Binding-site contacts:
Ligand atom C3 contacts residue MG1 of chain 1.FA at 3.6 Å.
Ligand atom C5 contacts residue ASN113 of chain 1.G at 3.5 Å.
Ligand atom O7 contacts residue LYS323 of chain 1.O at 3.2 Å (salt-bridge).
Ligand atom O6 contacts residue GLU50 of chain 1.G at 3.2 Å (salt-bridge).
Ligand atom O3 contacts residue GLU194 of chain 1.O at 3.5 Å (salt-bridge).
Ligand atom C2 contacts residue MG1 of chain 1.FA at 3.5 Å.
Ligand atom O5P contacts residue HIS316 of chain 1.O at 3.5 Å (h-bond).
Ligand atom C3 contacts residue KCX191 of chain 1.O at 3.4 Å.
Ligand atom O6P contacts residue HIS316 of chain 1.O at 3.4 Å.
Ligand atom O3P contacts residue GLY393 of chain 1.O at 3.0 Å (h-bond).
Ligand atom O5 contacts residue LEU324 of chain 1.O at 3.4 Å.
Ligand atom O4P contacts residue ARG284 of chain 1.O at 3.0 Å (salt-bridge).
Ligand atom O3 contacts residue KCX191 of chain 1.O at 2.7 Å (h-bond).
Ligand atom C5 contacts residue HIS283 of chain 1.O at 3.5 Å.
Ligand atom O3P contacts residue THR55 of chain 1.G at 2.8 Å (h-bond).
Ligand atom O2 contacts residue THR163 of chain 1.O at 3.2 Å (h-bond).
Ligand atom O5 contacts residue ASN113 of chain 1.G at 3.5 Å (h-bond).
Ligand atom O1P contacts residue LYS323 of chain 1.O at 3.3 Å (salt-bridge).
Ligand atom O6 contacts residue ASN113 of chain 1.G at 3.5 Å (h-bond).
Ligand atom O2 contacts residue KCX191 of chain 1.O at 3.6 Å (h-bond).
Ligand atom O5P contacts residue SER368 of chain 1.O at 3.3 Å (h-bond).
Ligand atom C contacts residue MG1 of chain 1.FA at 3.5 Å.
Ligand atom O4 contacts residue GLY369 of chain 1.O at 3.4 Å (h-bond).
Ligand atom O3P contacts residue TRP56 of chain 1.G at 3.5 Å.
Ligand atom O2 contacts residue LYS165 of chain 1.O at 3.6 Å.
Ligand atom O6 contacts residue MG1 of chain 1.FA at 2.8 Å.
Ligand atom O4 contacts residue SER368 of chain 1.O at 3.3 Å.
Ligand atom O3 contacts residue MG1 of chain 1.FA at 2.6 Å.
Ligand atom O3P contacts residue GLY392 of chain 1.O at 3.6 Å.
Ligand atom O2 contacts residue MG1 of chain 1.FA at 2.8 Å.
Ligand atom O3P contacts residue LYS165 of chain 1.O at 3.6 Å.
Ligand atom O1P contacts residue TRP56 of chain 1.G at 3.2 Å.
Ligand atom O6P contacts residue ARG284 of chain 1.O at 3.3 Å.
Ligand atom O6 contacts residue LYS167 of chain 1.O at 2.7 Å (salt-bridge).
Ligand atom O2P contacts residue GLY392 of chain 1.O at 3.1 Å (h-bond).
Ligand atom O1P contacts residue GLY370 of chain 1.O at 3.0 Å (h-bond).
Ligand atom C contacts residue GLU50 of chain 1.G at 3.5 Å.
Ligand atom O4 contacts residue LEU324 of chain 1.O at 3.7 Å.
Ligand atom O7 contacts residue GLU50 of chain 1.G at 3.0 Å (salt-bridge).
Ligand atom O3 contacts residue HIS283 of chain 1.O at 2.8 Å (h-bond).

Sequence of chain 1.O:
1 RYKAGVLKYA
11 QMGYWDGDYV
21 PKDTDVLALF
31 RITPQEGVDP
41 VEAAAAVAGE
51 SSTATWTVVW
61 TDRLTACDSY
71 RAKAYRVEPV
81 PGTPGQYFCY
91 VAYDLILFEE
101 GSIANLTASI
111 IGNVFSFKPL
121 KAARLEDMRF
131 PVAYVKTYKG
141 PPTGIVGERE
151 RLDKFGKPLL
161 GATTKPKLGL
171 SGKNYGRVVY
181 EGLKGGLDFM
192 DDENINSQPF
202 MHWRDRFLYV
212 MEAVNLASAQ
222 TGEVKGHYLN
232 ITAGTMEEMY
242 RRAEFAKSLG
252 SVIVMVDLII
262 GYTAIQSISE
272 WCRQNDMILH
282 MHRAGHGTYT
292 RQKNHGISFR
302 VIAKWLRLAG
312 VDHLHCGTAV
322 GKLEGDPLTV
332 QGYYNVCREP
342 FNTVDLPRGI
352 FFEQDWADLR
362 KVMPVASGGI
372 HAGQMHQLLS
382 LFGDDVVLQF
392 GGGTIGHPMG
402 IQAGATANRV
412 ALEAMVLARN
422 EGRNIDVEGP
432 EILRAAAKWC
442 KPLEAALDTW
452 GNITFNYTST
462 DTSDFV

Sequence of chain 1.G:
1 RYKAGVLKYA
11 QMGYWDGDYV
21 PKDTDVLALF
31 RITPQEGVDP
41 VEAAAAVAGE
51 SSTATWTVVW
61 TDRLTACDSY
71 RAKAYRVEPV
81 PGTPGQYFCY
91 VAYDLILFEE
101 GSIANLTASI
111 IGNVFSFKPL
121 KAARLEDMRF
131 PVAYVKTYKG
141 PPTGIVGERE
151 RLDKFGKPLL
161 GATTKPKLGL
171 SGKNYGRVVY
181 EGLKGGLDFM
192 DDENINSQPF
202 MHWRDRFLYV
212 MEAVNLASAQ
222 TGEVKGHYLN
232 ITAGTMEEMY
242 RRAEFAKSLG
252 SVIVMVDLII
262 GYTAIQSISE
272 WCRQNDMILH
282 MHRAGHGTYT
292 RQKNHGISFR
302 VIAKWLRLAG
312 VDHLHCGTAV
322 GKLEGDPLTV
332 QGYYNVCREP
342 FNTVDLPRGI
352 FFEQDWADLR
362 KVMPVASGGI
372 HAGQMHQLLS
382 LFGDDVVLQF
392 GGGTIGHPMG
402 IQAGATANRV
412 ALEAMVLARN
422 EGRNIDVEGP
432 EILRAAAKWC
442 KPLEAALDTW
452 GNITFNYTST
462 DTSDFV

The small molecule below binds the protein below.
Small molecule (SMILES): O=C(O)[C@@](O)(COP(=O)(O)O)[C@H](O)[C@H](O)COP(=O)(O)O